Sequence of chain 1.A:
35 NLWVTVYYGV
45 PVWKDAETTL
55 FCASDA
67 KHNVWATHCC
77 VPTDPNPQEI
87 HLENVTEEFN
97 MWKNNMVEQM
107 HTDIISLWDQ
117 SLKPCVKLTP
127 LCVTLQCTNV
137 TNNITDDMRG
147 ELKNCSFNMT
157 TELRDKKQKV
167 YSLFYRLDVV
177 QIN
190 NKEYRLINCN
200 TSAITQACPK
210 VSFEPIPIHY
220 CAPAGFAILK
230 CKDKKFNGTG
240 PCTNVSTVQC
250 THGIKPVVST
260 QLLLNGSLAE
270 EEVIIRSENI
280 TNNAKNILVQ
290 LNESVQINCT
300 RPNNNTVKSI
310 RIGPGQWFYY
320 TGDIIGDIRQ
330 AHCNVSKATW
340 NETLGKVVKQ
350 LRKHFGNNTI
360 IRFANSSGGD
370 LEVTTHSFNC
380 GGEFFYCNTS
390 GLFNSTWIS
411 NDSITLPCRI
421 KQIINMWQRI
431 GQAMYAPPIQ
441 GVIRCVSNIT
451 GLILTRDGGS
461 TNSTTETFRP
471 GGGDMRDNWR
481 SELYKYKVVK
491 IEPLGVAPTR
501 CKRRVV

Binding-site contacts:
Ligand atom C3 contacts residue ASN340 of chain 1.A at 3.9 Å.
Ligand atom C5 contacts residue ASN340 of chain 1.A at 3.8 Å.
Ligand atom O5 contacts residue TRP396 of chain 1.A at 4.3 Å.
Ligand atom C2 contacts residue ASN340 of chain 1.A at 2.5 Å.
Ligand atom C4 contacts residue ASN340 of chain 1.A at 4.4 Å.
Ligand atom C8 contacts residue LYS336 of chain 1.A at 4.0 Å.
Ligand atom C7 contacts residue ASN340 of chain 1.A at 3.2 Å.
Ligand atom C8 contacts residue ALA337 of chain 1.A at 4.1 Å (hydrophobic).
Ligand atom O6 contacts residue TRP396 of chain 1.A at 3.9 Å.
Ligand atom C1 contacts residue ASN340 of chain 1.A at 1.5 Å.
Ligand atom O7 contacts residue ASN340 of chain 1.A at 3.2 Å (h-bond).
Ligand atom O5 contacts residue ASN340 of chain 1.A at 2.5 Å (h-bond).
Ligand atom N2 contacts residue ASN340 of chain 1.A at 2.8 Å (h-bond).
Ligand atom C8 contacts residue ASN340 of chain 1.A at 4.2 Å.

A protein and the small-molecule ligand that binds it are described below.
Small molecule (SMILES): CC(=O)N[C@@H]1[C@@H](O)[C@H](O)[C@@H](CO)O[C@H]1O